Binding-site contacts:
Ligand atom O7 contacts residue ASN163 of chain 1.C at 3.6 Å.
Ligand atom C1 contacts residue ASN163 of chain 1.C at 1.4 Å.
Ligand atom C5 contacts residue ASN163 of chain 1.C at 3.6 Å.
Ligand atom C7 contacts residue ASN163 of chain 1.C at 3.8 Å.
Ligand atom O5 contacts residue ASN163 of chain 1.C at 2.4 Å (h-bond).
Ligand atom O7 contacts residue ASN162 of chain 1.C at 3.2 Å.
Ligand atom C3 contacts residue ASN163 of chain 1.C at 3.8 Å.
Ligand atom C7 contacts residue ASN162 of chain 1.C at 4.0 Å.
Ligand atom C4 contacts residue ASN163 of chain 1.C at 4.3 Å.
Ligand atom C2 contacts residue ASN163 of chain 1.C at 2.5 Å.
Ligand atom N2 contacts residue ASN163 of chain 1.C at 2.9 Å (h-bond).
Ligand atom C8 contacts residue ASN162 of chain 1.C at 4.0 Å.

Sequence of chain 1.C:
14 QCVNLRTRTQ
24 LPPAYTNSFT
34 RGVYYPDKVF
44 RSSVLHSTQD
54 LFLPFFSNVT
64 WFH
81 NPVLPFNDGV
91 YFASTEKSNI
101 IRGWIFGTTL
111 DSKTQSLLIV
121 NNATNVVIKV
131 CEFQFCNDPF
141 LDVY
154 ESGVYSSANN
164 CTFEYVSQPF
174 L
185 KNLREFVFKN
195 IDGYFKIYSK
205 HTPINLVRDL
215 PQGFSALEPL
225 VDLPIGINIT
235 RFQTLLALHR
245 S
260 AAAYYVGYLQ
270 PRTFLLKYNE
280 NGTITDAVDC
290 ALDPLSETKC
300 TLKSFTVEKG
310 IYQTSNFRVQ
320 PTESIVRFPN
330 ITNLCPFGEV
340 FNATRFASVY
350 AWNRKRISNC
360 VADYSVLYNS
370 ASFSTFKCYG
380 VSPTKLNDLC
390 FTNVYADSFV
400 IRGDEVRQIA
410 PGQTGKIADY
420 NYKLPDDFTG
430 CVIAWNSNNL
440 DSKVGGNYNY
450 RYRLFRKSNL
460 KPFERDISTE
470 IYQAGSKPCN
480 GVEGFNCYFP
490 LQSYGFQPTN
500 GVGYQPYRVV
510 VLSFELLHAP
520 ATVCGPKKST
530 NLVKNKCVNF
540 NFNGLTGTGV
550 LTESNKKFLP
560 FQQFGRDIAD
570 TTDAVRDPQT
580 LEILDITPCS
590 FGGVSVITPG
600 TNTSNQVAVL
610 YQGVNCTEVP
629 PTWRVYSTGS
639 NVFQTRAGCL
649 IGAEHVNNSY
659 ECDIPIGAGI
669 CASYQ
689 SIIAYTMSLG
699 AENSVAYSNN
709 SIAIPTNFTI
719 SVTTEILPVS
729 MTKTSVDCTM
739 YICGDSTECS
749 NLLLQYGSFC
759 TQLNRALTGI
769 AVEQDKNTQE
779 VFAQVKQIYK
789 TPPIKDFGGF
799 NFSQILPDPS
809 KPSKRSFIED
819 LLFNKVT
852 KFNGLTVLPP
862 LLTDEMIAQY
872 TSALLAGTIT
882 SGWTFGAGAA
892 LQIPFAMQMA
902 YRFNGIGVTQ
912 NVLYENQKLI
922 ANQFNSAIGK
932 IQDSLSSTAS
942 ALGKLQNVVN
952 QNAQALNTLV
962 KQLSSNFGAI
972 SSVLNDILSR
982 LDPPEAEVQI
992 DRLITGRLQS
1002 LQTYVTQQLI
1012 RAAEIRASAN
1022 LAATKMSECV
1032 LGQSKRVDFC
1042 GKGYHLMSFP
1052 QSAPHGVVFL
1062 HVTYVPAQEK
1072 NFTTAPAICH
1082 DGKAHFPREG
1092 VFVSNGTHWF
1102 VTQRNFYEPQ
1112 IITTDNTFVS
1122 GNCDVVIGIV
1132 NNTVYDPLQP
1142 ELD

A protein and the small-molecule ligand that binds it are described below.
Small molecule (SMILES): CC(=O)N[C@H]1[C@H](O[C@H]2[C@H](O)[C@@H](NC(C)=O)CO[C@@H]2CO)O[C@H](CO)[C@@H](O)[C@@H]1O